The protein below binds the small molecule below.
Small molecule (SMILES): CC(=O)N[C@H]1[C@H](O[C@H]2[C@H](O)[C@@H](NC(C)=O)CO[C@@H]2CO)O[C@H](CO)[C@@H](O)[C@@H]1O

Binding-site contacts:
Ligand atom C1 contacts residue ASN589 of chain 1.B at 1.4 Å.
Ligand atom C3 contacts residue ASN589 of chain 1.B at 3.8 Å.
Ligand atom N2 contacts residue ASN589 of chain 1.B at 2.8 Å (h-bond).
Ligand atom C5 contacts residue ASN589 of chain 1.B at 3.7 Å.
Ligand atom C7 contacts residue ASN589 of chain 1.B at 3.7 Å.
Ligand atom O5 contacts residue ASN589 of chain 1.B at 2.4 Å (h-bond).
Ligand atom O5 contacts residue THR591 of chain 1.B at 3.3 Å.
Ligand atom C2 contacts residue ASN589 of chain 1.B at 2.4 Å.
Ligand atom O6 contacts residue GLN617 of chain 1.B at 4.2 Å.
Ligand atom O6 contacts residue THR591 of chain 1.B at 3.7 Å.
Ligand atom C4 contacts residue ASN589 of chain 1.B at 4.3 Å.
Ligand atom O7 contacts residue ASN589 of chain 1.B at 4.2 Å.
Ligand atom O6 contacts residue ASN589 of chain 1.B at 4.0 Å.
Ligand atom C5 contacts residue THR591 of chain 1.B at 4.3 Å.
Ligand atom C1 contacts residue THR591 of chain 1.B at 4.1 Å.
Ligand atom C6 contacts residue THR591 of chain 1.B at 4.1 Å.

Sequence of chain 1.B:
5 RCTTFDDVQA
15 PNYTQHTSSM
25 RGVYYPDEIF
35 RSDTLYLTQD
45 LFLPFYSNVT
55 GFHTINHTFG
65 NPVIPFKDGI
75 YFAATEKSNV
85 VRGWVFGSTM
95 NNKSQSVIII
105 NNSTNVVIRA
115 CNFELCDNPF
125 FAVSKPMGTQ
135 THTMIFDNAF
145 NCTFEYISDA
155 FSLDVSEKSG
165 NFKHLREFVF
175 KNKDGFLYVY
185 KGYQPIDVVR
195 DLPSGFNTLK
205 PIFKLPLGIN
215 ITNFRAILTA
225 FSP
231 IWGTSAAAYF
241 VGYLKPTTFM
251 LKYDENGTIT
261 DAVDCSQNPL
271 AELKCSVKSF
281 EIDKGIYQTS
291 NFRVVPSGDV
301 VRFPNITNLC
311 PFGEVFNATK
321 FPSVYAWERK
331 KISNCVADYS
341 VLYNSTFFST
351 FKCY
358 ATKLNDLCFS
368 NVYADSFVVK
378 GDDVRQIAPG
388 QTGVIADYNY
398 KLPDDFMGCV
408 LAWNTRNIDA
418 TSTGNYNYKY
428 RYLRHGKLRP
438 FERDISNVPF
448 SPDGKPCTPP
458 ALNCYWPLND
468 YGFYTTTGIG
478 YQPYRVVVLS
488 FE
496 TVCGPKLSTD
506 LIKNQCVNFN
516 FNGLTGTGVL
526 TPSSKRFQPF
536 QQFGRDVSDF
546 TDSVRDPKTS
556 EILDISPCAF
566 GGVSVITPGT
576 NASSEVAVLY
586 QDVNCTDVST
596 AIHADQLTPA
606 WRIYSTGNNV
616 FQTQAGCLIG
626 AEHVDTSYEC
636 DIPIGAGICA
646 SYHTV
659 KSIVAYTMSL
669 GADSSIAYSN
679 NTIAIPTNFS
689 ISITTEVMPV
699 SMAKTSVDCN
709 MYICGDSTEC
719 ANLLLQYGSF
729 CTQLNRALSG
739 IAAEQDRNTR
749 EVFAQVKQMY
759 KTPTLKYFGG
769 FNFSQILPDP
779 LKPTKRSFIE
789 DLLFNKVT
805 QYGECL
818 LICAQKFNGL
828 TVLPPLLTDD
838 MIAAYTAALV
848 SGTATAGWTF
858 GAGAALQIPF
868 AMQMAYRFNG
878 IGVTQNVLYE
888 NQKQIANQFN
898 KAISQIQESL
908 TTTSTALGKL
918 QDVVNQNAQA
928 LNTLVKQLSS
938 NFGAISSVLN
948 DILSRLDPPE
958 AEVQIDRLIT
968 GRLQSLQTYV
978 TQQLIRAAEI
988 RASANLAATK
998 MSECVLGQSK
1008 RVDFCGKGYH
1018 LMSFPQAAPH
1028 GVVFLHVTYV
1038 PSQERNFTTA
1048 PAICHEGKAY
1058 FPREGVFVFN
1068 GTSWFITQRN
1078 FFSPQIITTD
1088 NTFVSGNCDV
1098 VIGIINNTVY